The small molecule below binds the protein below.
Small molecule (SMILES): CC(C)[C@H](NC(=O)[C@H](CCCN=C(N)N)NC(=O)[C@@H](N)CCC(=O)O)C(=O)N[C@H](C=O)CCCCN

Binding-site contacts:
Ligand atom CG2 contacts residue PHE76 of chain 49.B at 3.8 Å (hydrophobic).

Sequence of chain 49.B:
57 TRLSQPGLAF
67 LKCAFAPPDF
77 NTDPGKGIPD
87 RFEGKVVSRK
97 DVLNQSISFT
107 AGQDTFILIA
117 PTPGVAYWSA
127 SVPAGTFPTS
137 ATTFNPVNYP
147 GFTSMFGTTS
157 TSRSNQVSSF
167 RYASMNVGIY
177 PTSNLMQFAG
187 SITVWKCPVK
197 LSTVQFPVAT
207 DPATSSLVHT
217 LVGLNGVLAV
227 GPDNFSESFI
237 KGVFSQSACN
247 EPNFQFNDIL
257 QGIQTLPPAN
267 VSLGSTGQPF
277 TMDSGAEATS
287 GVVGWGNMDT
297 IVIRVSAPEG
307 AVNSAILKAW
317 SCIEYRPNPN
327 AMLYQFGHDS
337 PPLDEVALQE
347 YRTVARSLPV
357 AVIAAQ